A protein and the small-molecule ligand that binds it are described below.
Small molecule (SMILES): CC[C@H](C)[C@H](NC(=O)[C@@H](N)CCCCN)C(=O)N[C@@H](CC(C)C)C(=O)NCC(=O)N[C@@H](C(=O)N[C@H](C(=O)N[C@@H](Cc1ccccc1)C(=O)N[C@@H](CC(=O)N[C@H](C(=O)O)C(C)C)c1ccccc1[N+](=O)O)C(C)C)c1ccccc1[N+](=O)O

Sequence of chain 1.A:
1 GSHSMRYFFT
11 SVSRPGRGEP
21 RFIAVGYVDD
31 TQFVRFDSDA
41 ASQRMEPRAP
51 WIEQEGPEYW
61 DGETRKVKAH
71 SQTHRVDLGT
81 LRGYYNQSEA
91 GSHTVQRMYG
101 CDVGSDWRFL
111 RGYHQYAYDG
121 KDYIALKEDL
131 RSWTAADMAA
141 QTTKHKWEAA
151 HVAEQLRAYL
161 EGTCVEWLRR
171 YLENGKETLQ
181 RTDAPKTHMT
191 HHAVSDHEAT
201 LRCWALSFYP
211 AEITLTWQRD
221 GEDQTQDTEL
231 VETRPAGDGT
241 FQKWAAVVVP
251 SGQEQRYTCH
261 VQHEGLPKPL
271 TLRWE

Binding-site contacts:
Ligand atom CAF contacts residue VAL76 of chain 1.A at 3.4 Å (hydrophobic).
Ligand atom OAD contacts residue LYS146 of chain 1.A at 2.9 Å (salt-bridge).
Ligand atom CB contacts residue TYR99 of chain 1.A at 3.4 Å (hydrophobic).
Ligand atom CA contacts residue GLU63 of chain 1.A at 3.4 Å.
Ligand atom N contacts residue TYR99 of chain 1.A at 2.9 Å (h-bond).
Ligand atom CA contacts residue TYR7 of chain 1.A at 3.3 Å (hydrophobic).
Ligand atom CG2 contacts residue TYR7 of chain 1.A at 3.2 Å (hydrophobic).
Ligand atom C contacts residue TYR7 of chain 1.A at 3.4 Å (hydrophobic).
Ligand atom C contacts residue THR143 of chain 1.A at 3.4 Å.
Ligand atom CG2 contacts residue ASP77 of chain 1.A at 3.2 Å.
Ligand atom O contacts residue TYR159 of chain 1.A at 2.6 Å (h-bond).
Ligand atom CAJ contacts residue ASP77 of chain 1.A at 3.0 Å.
Ligand atom CD1 contacts residue TYR159 of chain 1.A at 3.4 Å (hydrophobic).
Ligand atom CE contacts residue TRP167 of chain 1.A at 3.4 Å (hydrophobic).
Ligand atom NAN contacts residue LYS146 of chain 1.A at 3.3 Å (salt-bridge).
Ligand atom CZ contacts residue VAL152 of chain 1.A at 3.3 Å (hydrophobic).
Ligand atom N contacts residue GLU63 of chain 1.A at 2.9 Å (salt-bridge).
Ligand atom N contacts residue TYR7 of chain 1.A at 3.0 Å (h-bond).
Ligand atom C contacts residue GLN155 of chain 1.A at 3.5 Å.
Ligand atom CZ contacts residue LEU156 of chain 1.A at 3.3 Å (hydrophobic).
Ligand atom CB contacts residue TYR99 of chain 1.A at 3.4 Å (hydrophobic).
Ligand atom O contacts residue LYS146 of chain 1.A at 2.6 Å (salt-bridge).
Ligand atom OXT contacts residue THR143 of chain 1.A at 2.8 Å (h-bond).
Ligand atom CA contacts residue THR143 of chain 1.A at 3.3 Å.
Ligand atom O contacts residue LYS146 of chain 1.A at 3.3 Å.
Ligand atom N contacts residue GLN155 of chain 1.A at 3.2 Å (h-bond).
Ligand atom N contacts residue GLN155 of chain 1.A at 3.5 Å (h-bond).
Ligand atom O contacts residue HIS70 of chain 1.A at 3.2 Å.
Ligand atom O contacts residue TRP147 of chain 1.A at 2.8 Å (h-bond).
Ligand atom OXT contacts residue TYR84 of chain 1.A at 2.5 Å (h-bond).
Ligand atom CG contacts residue GLU63 of chain 1.A at 3.2 Å.
Ligand atom N contacts residue TYR171 of chain 1.A at 2.8 Å (h-bond).
Ligand atom CA contacts residue GLN155 of chain 1.A at 3.1 Å.
Ligand atom OXT contacts residue LYS146 of chain 1.A at 3.4 Å.
Ligand atom O contacts residue LYS66 of chain 1.A at 2.9 Å (salt-bridge).
Ligand atom OAC contacts residue LYS146 of chain 1.A at 3.3 Å (salt-bridge).
Ligand atom CD1 contacts residue VAL67 of chain 1.A at 3.4 Å (hydrophobic).
Ligand atom CE2 contacts residue VAL152 of chain 1.A at 3.3 Å (hydrophobic).
Ligand atom CAG contacts residue VAL76 of chain 1.A at 3.3 Å (hydrophobic).
Ligand atom CE1 contacts residue GLN155 of chain 1.A at 3.1 Å.